Binding-site contacts:
Ligand atom F43 contacts residue GLN182 of chain 1.A at 3.3 Å.
Ligand atom N33 contacts residue GLN182 of chain 1.A at 3.5 Å.
Ligand atom N34 contacts residue ASP179 of chain 1.A at 3.6 Å (salt-bridge).
Ligand atom O41 contacts residue ALA210 of chain 1.A at 3.0 Å (h-bond).
Ligand atom C24 contacts residue ASP179 of chain 1.A at 3.6 Å.
Ligand atom C23 contacts residue GLY206 of chain 1.A at 3.0 Å.
Ligand atom N36 contacts residue GLY208 of chain 1.A at 2.8 Å (h-bond).
Ligand atom N37 contacts residue ASP179 of chain 1.A at 2.7 Å (salt-bridge).
Ligand atom C1 contacts residue THR84 of chain 1.A at 3.5 Å.
Ligand atom N34 contacts residue GLY216 of chain 1.A at 3.5 Å.
Ligand atom F45 contacts residue ARG132 of chain 1.A at 3.3 Å.
Ligand atom C32 contacts residue GLN182 of chain 1.A at 3.6 Å.
Ligand atom C21 contacts residue GLN182 of chain 1.A at 3.4 Å.
Ligand atom C20 contacts residue GLY206 of chain 1.A at 3.4 Å.
Ligand atom C19 contacts residue GLY206 of chain 1.A at 3.6 Å.
Ligand atom O41 contacts residue CYS209 of chain 1.A at 3.5 Å.
Ligand atom O40 contacts residue TRP205 of chain 1.A at 3.4 Å.
Ligand atom F44 contacts residue GLU135 of chain 1.A at 3.5 Å.
Ligand atom C2 contacts residue THR84 of chain 1.A at 3.1 Å.
Ligand atom C31 contacts residue TYR85 of chain 1.A at 3.5 Å (hydrophobic).
Ligand atom N37 contacts residue ALA180 of chain 1.A at 3.2 Å (h-bond).
Ligand atom C11 contacts residue GLY206 of chain 1.A at 3.4 Å.
Ligand atom C3 contacts residue SER185 of chain 1.A at 3.2 Å.
Ligand atom N36 contacts residue ALA180 of chain 1.A at 3.2 Å (h-bond).
Ligand atom N37 contacts residue GLY216 of chain 1.A at 3.1 Å.
Ligand atom C8 contacts residue GLU83 of chain 1.A at 3.4 Å.
Ligand atom C12 contacts residue GLY206 of chain 1.A at 3.6 Å.
Ligand atom O42 contacts residue PHE162 of chain 1.A at 3.5 Å.
Ligand atom N38 contacts residue GLY206 of chain 1.A at 3.1 Å (h-bond).
Ligand atom C6 contacts residue TRP205 of chain 1.A at 3.6 Å (hydrophobic).
Ligand atom C17 contacts residue TYR85 of chain 1.A at 3.5 Å (hydrophobic).
Ligand atom O40 contacts residue GLY206 of chain 1.A at 3.1 Å (h-bond).
Ligand atom C12 contacts residue GLY208 of chain 1.A at 3.5 Å.
Ligand atom C27 contacts residue GLY206 of chain 1.A at 3.6 Å.
Ligand atom F45 contacts residue GLN182 of chain 1.A at 3.5 Å.
Ligand atom C22 contacts residue ALA180 of chain 1.A at 3.2 Å (hydrophobic).
Ligand atom O41 contacts residue ASP179 of chain 1.A at 3.3 Å.
Ligand atom N34 contacts residue ALA180 of chain 1.A at 3.2 Å (h-bond).
Ligand atom C24 contacts residue ALA180 of chain 1.A at 3.1 Å (hydrophobic).
Ligand atom C4 contacts residue TRP205 of chain 1.A at 3.6 Å (hydrophobic).

The protein below binds the small molecule below.
Small molecule (SMILES): O=C1c2c(c(C(F)(F)F)nn2-c2cccc(-c3n[nH]c(=O)[nH]3)c2)CCN1c1ccc(-c2ccccc2CN2CC[C@@H](O)C2)cc1

Sequence of chain 1.A:
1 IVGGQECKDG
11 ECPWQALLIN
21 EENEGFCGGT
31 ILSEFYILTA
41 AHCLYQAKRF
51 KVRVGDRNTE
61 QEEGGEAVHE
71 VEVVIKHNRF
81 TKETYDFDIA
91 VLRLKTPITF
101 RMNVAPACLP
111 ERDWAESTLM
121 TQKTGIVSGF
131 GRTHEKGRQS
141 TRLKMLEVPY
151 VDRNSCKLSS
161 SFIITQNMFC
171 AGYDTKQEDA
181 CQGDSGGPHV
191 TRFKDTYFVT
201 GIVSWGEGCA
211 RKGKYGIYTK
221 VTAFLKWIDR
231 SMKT